The small molecule below binds the protein below.
Small molecule (SMILES): CC(=O)N[C@@H]1[C@@H](O[C@@H]2O[C@H](CO)[C@H](O)[C@H](O[C@]3(C(=O)O)C[C@H](O)[C@@H](NC(C)=O)[C@H]([C@H](O)[C@@H](O)CO)O3)[C@H]2O)[C@@H](O)[C@@H](C=O)O[C@H]1O

Binding-site contacts:
Ligand atom N5 contacts residue SER79 of chain 4.A at 4.1 Å.
Ligand atom C2 contacts residue ARG129 of chain 4.A at 4.0 Å.
Ligand atom O4 contacts residue LEU86 of chain 4.A at 3.1 Å (h-bond).
Ligand atom O7 contacts residue ARG129 of chain 4.A at 3.1 Å (salt-bridge).
Ligand atom C4 contacts residue ASN51 of chain 4.A at 3.7 Å.
Ligand atom C1 contacts residue SER53 of chain 4.A at 3.5 Å.
Ligand atom C7 contacts residue ARG129 of chain 4.A at 4.1 Å.
Ligand atom C11 contacts residue SER132 of chain 4.A at 3.4 Å.
Ligand atom C5 contacts residue ASN51 of chain 4.A at 3.6 Å.
Ligand atom O1B contacts residue SER53 of chain 4.A at 3.0 Å (h-bond).
Ligand atom O1A contacts residue SER53 of chain 4.A at 3.1 Å (h-bond).
Ligand atom O7 contacts residue ARG129 of chain 4.A at 3.8 Å.
Ligand atom N5 contacts residue ASN51 of chain 4.A at 2.9 Å (h-bond).
Ligand atom C1 contacts residue ASN51 of chain 4.A at 3.9 Å.
Ligand atom C4 contacts residue SER79 of chain 4.A at 3.8 Å.
Ligand atom C11 contacts residue SER79 of chain 4.A at 4.2 Å.
Ligand atom O2 contacts residue ARG129 of chain 4.A at 2.9 Å (salt-bridge).
Ligand atom C8 contacts residue ARG129 of chain 4.A at 4.0 Å.
Ligand atom O8 contacts residue ASN51 of chain 4.A at 3.7 Å.
Ligand atom C3 contacts residue LEU86 of chain 4.A at 3.8 Å (hydrophobic).
Ligand atom O4 contacts residue PRO52 of chain 4.A at 4.1 Å.
Ligand atom O3 contacts residue LEU86 of chain 4.A at 3.5 Å (h-bond).
Ligand atom O10 contacts residue TYR81 of chain 4.A at 2.8 Å (h-bond).
Ligand atom O10 contacts residue ARG129 of chain 4.A at 3.6 Å.
Ligand atom O1A contacts residue PRO52 of chain 4.A at 3.6 Å.
Ligand atom O6 contacts residue SER53 of chain 4.A at 4.1 Å.
Ligand atom O4 contacts residue TYR81 of chain 4.A at 3.3 Å.
Ligand atom C10 contacts residue ASN51 of chain 4.A at 3.8 Å.
Ligand atom C11 contacts residue TYR81 of chain 4.A at 3.6 Å (hydrophobic).
Ligand atom O4 contacts residue SER79 of chain 4.A at 2.9 Å (h-bond).
Ligand atom O1B contacts residue ASN51 of chain 4.A at 3.7 Å.
Ligand atom C10 contacts residue TYR81 of chain 4.A at 3.5 Å (hydrophobic).
Ligand atom C4 contacts residue LEU86 of chain 4.A at 4.1 Å (hydrophobic).
Ligand atom C4 contacts residue PRO52 of chain 4.A at 4.0 Å (hydrophobic).
Ligand atom O6 contacts residue ARG129 of chain 4.A at 3.6 Å.
Ligand atom C6 contacts residue ASN51 of chain 4.A at 3.7 Å.
Ligand atom C11 contacts residue THR131 of chain 4.A at 4.2 Å.
Ligand atom O1A contacts residue ASN51 of chain 4.A at 3.7 Å.
Ligand atom O10 contacts residue ILE130 of chain 4.A at 3.6 Å (h-bond).
Ligand atom C11 contacts residue ASN51 of chain 4.A at 3.8 Å.

Sequence of chain 4.A:
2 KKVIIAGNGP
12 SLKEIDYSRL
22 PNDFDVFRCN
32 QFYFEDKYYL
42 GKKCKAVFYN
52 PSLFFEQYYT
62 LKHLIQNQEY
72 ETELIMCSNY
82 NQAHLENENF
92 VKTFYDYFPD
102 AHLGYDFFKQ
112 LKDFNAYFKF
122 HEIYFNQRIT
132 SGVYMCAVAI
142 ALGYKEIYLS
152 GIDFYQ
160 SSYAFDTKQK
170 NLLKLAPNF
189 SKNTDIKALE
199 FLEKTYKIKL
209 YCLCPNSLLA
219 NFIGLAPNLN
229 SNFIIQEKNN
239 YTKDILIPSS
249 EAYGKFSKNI